Binding-site contacts:
Ligand atom C19 contacts residue LEU192 of chain 1.A at 4.0 Å (hydrophobic).
Ligand atom C19 contacts residue ALA87 of chain 1.A at 4.2 Å (hydrophobic).
Ligand atom C14 contacts residue GLY67 of chain 1.A at 4.1 Å.
Ligand atom C13 contacts residue ILE66 of chain 1.A at 4.1 Å (hydrophobic).
Ligand atom C8 contacts residue VAL74 of chain 1.A at 3.9 Å (hydrophobic).
Ligand atom N1 contacts residue LYS89 of chain 1.A at 4.2 Å.
Ligand atom O3 contacts residue ASP204 of chain 1.A at 3.2 Å.
Ligand atom O18 contacts residue TYR138 of chain 1.A at 3.1 Å.
Ligand atom C16 contacts residue LEU136 of chain 1.A at 4.1 Å (hydrophobic).
Ligand atom N4 contacts residue CYS203 of chain 1.A at 4.0 Å.
Ligand atom O18 contacts residue LEU192 of chain 1.A at 3.9 Å.
Ligand atom C11 contacts residue ASN68 of chain 1.A at 3.7 Å.
Ligand atom C15 contacts residue LEU192 of chain 1.A at 4.0 Å (hydrophobic).
Ligand atom C12 contacts residue ASN68 of chain 1.A at 3.4 Å.
Ligand atom C13 contacts residue GLY67 of chain 1.A at 3.5 Å.
Ligand atom C2 contacts residue LYS89 of chain 1.A at 3.7 Å.
Ligand atom O18 contacts residue VAL139 of chain 1.A at 2.8 Å (h-bond).
Ligand atom C15 contacts residue LEU136 of chain 1.A at 3.8 Å (hydrophobic).
Ligand atom C11 contacts residue PHE71 of chain 1.A at 3.4 Å (hydrophobic).
Ligand atom C17 contacts residue VAL139 of chain 1.A at 4.0 Å (hydrophobic).
Ligand atom O18 contacts residue ASP137 of chain 1.A at 2.6 Å (salt-bridge).
Ligand atom O18 contacts residue ALA87 of chain 1.A at 3.9 Å.
Ligand atom C16 contacts residue LEU192 of chain 1.A at 3.6 Å (hydrophobic).
Ligand atom C12 contacts residue GLY67 of chain 1.A at 4.0 Å.
Ligand atom C17 contacts residue ASP137 of chain 1.A at 3.5 Å.
Ligand atom C20 contacts residue TYR138 of chain 1.A at 4.1 Å (hydrophobic).
Ligand atom N1 contacts residue VAL74 of chain 1.A at 4.2 Å.
Ligand atom C20 contacts residue VAL139 of chain 1.A at 3.5 Å (hydrophobic).
Ligand atom C16 contacts residue ASP137 of chain 1.A at 3.5 Å.
Ligand atom C16 contacts residue ALA87 of chain 1.A at 3.9 Å (hydrophobic).
Ligand atom C16 contacts residue VAL114 of chain 1.A at 3.8 Å (hydrophobic).
Ligand atom C5 contacts residue CYS203 of chain 1.A at 4.1 Å (hydrophobic).
Ligand atom C2 contacts residue ASP204 of chain 1.A at 3.8 Å.
Ligand atom C17 contacts residue LEU192 of chain 1.A at 3.6 Å (hydrophobic).
Ligand atom O3 contacts residue LYS89 of chain 1.A at 2.7 Å (salt-bridge).
Ligand atom C17 contacts residue ALA87 of chain 1.A at 3.7 Å (hydrophobic).
Ligand atom N1 contacts residue ASP204 of chain 1.A at 3.4 Å (salt-bridge).
Ligand atom C20 contacts residue ILE66 of chain 1.A at 4.0 Å (hydrophobic).
Ligand atom C7 contacts residue VAL74 of chain 1.A at 4.0 Å (hydrophobic).
Ligand atom C10 contacts residue PHE71 of chain 1.A at 3.6 Å (hydrophobic).

The protein below binds the small molecule below.
Small molecule (SMILES): Cc1cc(C2=NC(=O)N=C(c3ccccc3)C2)ccc1O

Sequence of chain 1.A:
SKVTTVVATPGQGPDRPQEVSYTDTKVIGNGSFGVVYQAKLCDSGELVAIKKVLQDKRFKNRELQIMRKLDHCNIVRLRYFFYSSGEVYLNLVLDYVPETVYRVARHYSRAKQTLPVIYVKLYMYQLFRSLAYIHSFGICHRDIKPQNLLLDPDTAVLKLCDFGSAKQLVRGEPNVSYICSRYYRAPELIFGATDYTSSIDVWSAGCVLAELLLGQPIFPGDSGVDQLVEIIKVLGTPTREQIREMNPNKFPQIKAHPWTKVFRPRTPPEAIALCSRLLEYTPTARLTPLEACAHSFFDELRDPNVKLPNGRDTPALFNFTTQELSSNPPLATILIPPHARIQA